Binding-site contacts:
Ligand atom OD1 contacts residue GLY667 of chain 44.X at 3.3 Å (h-bond).
Ligand atom ND2 contacts residue THR49 of chain 44.V at 3.9 Å.
Ligand atom N contacts residue ARG666 of chain 44.X at 3.4 Å (salt-bridge).
Ligand atom OD1 contacts residue ARG666 of chain 44.X at 3.7 Å.
Ligand atom CB contacts residue ASN47 of chain 44.V at 3.7 Å.
Ligand atom CG contacts residue GLU911 of chain 44.X at 3.5 Å.
Ligand atom C contacts residue ARG666 of chain 44.X at 3.7 Å.
Ligand atom CG2 contacts residue TYR636 of chain 44.X at 3.8 Å (hydrophobic).
Ligand atom O contacts residue GLY42 of chain 44.V at 3.5 Å.
Ligand atom CB contacts residue ALA874 of chain 44.X at 3.9 Å (hydrophobic).
Ligand atom CA contacts residue ARG666 of chain 44.X at 3.6 Å.
Ligand atom O contacts residue ASN634 of chain 44.X at 3.0 Å (h-bond).
Ligand atom CD1 contacts residue ARG33 of chain 44.V at 3.8 Å.
Ligand atom CD1 contacts residue SER21 of chain 44.V at 3.4 Å.
Ligand atom O contacts residue ASN43 of chain 44.V at 3.6 Å.
Ligand atom O contacts residue ALA874 of chain 44.X at 3.7 Å.
Ligand atom N contacts residue ALA874 of chain 44.X at 3.8 Å.
Ligand atom OG contacts residue ARG46 of chain 44.V at 3.2 Å.
Ligand atom N contacts residue ARG46 of chain 44.V at 3.9 Å.
Ligand atom CD2 contacts residue ALA20 of chain 44.V at 3.8 Å (hydrophobic).
Ligand atom OD2 contacts residue GLU911 of chain 44.X at 3.4 Å (salt-bridge).
Ligand atom OD1 contacts residue ASN634 of chain 44.X at 3.2 Å (h-bond).
Ligand atom CB contacts residue GLU911 of chain 44.X at 3.6 Å.
Ligand atom CG contacts residue ASN634 of chain 44.X at 3.9 Å.
Ligand atom C contacts residue ASN634 of chain 44.X at 3.8 Å.
Ligand atom CB contacts residue ARG666 of chain 44.X at 3.9 Å.
Ligand atom CG contacts residue GLY667 of chain 44.X at 3.7 Å.
Ligand atom OG contacts residue PHE45 of chain 44.V at 3.3 Å (h-bond).
Ligand atom CD1 contacts residue ARG666 of chain 44.X at 3.9 Å.
Ligand atom N contacts residue SER871 of chain 44.X at 3.6 Å.
Ligand atom N contacts residue GLY42 of chain 44.V at 3.5 Å (h-bond).
Ligand atom CE1 contacts residue ARG46 of chain 44.V at 3.7 Å.
Ligand atom CB contacts residue PHE913 of chain 44.X at 3.9 Å (hydrophobic).
Ligand atom N contacts residue GLY873 of chain 44.X at 3.8 Å.
Ligand atom OD2 contacts residue GLY667 of chain 44.X at 3.7 Å.
Ligand atom CB contacts residue GLY42 of chain 44.V at 3.7 Å.
Ligand atom O contacts residue ARG46 of chain 44.V at 3.9 Å.
Ligand atom N contacts residue ARG666 of chain 44.X at 3.4 Å.
Ligand atom CD1 contacts residue ARG46 of chain 44.V at 3.9 Å.
Ligand atom OD2 contacts residue PRO864 of chain 44.X at 3.6 Å.

Sequence of chain 44.X:
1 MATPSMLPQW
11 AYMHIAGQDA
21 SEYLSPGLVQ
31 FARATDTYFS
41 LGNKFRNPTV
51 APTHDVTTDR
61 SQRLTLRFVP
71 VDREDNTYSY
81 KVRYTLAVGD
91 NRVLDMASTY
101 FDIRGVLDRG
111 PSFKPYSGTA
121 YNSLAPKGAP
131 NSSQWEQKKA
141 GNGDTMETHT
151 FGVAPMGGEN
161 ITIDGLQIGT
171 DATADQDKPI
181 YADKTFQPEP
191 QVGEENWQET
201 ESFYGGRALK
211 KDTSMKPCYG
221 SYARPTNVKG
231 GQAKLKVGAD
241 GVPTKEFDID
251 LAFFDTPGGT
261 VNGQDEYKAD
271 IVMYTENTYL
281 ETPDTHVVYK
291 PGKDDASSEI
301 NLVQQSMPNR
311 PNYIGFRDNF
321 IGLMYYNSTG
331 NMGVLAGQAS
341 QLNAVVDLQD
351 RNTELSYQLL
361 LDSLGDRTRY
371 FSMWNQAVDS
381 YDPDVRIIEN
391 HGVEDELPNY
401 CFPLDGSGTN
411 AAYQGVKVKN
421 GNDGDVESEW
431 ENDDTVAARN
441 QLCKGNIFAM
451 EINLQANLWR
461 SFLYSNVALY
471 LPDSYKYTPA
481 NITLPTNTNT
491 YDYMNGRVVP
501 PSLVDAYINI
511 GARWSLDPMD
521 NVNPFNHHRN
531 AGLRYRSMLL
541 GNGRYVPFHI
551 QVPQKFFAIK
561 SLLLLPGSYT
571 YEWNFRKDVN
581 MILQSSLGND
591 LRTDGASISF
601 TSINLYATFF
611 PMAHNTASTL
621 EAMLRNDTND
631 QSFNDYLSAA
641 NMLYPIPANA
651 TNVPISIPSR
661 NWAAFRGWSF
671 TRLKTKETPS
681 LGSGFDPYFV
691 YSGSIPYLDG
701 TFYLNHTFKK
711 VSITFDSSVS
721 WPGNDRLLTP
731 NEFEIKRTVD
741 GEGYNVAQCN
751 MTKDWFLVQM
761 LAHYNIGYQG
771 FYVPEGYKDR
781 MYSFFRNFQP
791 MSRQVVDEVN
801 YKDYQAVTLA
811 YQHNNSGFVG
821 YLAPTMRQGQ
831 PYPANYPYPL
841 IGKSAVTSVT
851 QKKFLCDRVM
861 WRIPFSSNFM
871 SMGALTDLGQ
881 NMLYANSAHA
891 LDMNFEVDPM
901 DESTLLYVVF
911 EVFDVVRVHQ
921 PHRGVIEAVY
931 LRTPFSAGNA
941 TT

Sequence of chain 44.V:
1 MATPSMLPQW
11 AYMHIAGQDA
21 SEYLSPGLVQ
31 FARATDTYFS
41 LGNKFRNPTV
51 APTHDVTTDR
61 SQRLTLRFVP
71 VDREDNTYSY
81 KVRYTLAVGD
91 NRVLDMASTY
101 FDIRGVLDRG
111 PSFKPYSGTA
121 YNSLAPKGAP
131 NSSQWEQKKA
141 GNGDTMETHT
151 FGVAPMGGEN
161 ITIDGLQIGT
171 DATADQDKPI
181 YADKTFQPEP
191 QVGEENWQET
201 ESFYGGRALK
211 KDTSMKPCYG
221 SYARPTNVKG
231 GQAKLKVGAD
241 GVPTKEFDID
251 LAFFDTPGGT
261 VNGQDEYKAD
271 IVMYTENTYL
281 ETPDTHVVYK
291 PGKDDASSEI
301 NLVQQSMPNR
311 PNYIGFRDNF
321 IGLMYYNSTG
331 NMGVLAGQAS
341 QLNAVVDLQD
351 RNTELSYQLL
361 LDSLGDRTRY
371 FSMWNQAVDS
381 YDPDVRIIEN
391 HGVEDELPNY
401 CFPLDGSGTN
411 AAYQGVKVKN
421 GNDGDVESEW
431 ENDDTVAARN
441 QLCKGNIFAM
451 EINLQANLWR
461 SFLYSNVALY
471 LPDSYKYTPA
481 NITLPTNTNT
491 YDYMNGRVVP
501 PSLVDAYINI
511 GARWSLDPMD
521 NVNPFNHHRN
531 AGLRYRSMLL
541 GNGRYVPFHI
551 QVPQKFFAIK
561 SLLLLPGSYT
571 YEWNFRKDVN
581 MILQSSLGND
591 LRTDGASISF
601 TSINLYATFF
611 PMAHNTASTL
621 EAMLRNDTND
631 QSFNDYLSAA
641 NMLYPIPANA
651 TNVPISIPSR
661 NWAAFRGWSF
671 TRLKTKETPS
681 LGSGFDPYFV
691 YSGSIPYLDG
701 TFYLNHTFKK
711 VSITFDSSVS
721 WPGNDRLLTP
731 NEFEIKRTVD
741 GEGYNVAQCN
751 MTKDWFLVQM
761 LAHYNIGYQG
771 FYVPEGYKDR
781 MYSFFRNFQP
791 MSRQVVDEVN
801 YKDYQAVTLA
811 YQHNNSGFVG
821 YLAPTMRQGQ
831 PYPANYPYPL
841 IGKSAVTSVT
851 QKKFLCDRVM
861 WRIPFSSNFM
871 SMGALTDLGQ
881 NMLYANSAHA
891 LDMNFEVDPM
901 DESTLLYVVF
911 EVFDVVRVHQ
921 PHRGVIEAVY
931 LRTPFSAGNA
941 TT

A protein and the small-molecule ligand that binds it are described below.
Small molecule (SMILES): CC[C@H](C)[C@H](NC(=O)[C@@H](N)CC(=O)O)C(=O)N[C@@H](CC(N)=O)C(=O)N[C@@H](Cc1ccccc1)C(=O)N[C@@H](CO)C(=O)N[C@@H](CO)C(=O)N[C@H](C=O)CC(C)C